Binding-site contacts:
Ligand atom N contacts residue MN1 of chain 1.C at 3.8 Å.
Ligand atom CA contacts residue OH1 of chain 1.E at 3.0 Å.
Ligand atom O contacts residue HIS250 of chain 1.A at 4.5 Å.
Ligand atom N contacts residue PRO1 of chain 1.G at 3.7 Å.
Ligand atom N contacts residue ILE239 of chain 1.A at 4.1 Å.
Ligand atom C contacts residue GLU407 of chain 1.A at 4.3 Å.
Ligand atom C contacts residue ASP282 of chain 1.A at 4.3 Å.
Ligand atom CA contacts residue ILE239 of chain 1.A at 3.7 Å (hydrophobic).
Ligand atom O contacts residue MN1 of chain 1.D at 3.8 Å.
Ligand atom N contacts residue OH1 of chain 1.E at 3.2 Å (h-bond).
Ligand atom O contacts residue ASP282 of chain 1.A at 3.8 Å.
Ligand atom CA contacts residue PRO1 of chain 1.G at 2.5 Å (hydrophobic).
Ligand atom CA contacts residue MN1 of chain 1.D at 2.9 Å.
Ligand atom C contacts residue OH1 of chain 1.E at 2.7 Å.
Ligand atom C contacts residue HIS250 of chain 1.A at 3.8 Å.
Ligand atom CA contacts residue ASP271 of chain 1.A at 3.4 Å.
Ligand atom O contacts residue GLU407 of chain 1.A at 4.0 Å.
Ligand atom C contacts residue ASP271 of chain 1.A at 4.2 Å.
Ligand atom N contacts residue MN1 of chain 1.D at 2.5 Å.
Ligand atom CA contacts residue HIS250 of chain 1.A at 3.9 Å.
Ligand atom C contacts residue PRO1 of chain 1.G at 1.3 Å (hydrophobic).
Ligand atom N contacts residue ASP282 of chain 1.A at 3.3 Å (salt-bridge).
Ligand atom O contacts residue HIS365 of chain 1.A at 3.5 Å (h-bond).
Ligand atom C contacts residue MN1 of chain 1.D at 3.5 Å.
Ligand atom CA contacts residue MN1 of chain 1.C at 3.9 Å.
Ligand atom O contacts residue MN1 of chain 1.C at 2.5 Å.
Ligand atom O contacts residue HIS372 of chain 1.A at 2.7 Å (h-bond).
Ligand atom O contacts residue PRO1 of chain 1.G at 2.2 Å (h-bond).
Ligand atom O contacts residue OH1 of chain 1.E at 3.1 Å (h-bond).
Ligand atom CA contacts residue ASP282 of chain 1.A at 4.3 Å.
Ligand atom C contacts residue MN1 of chain 1.C at 3.1 Å.
Ligand atom C contacts residue HIS372 of chain 1.A at 3.6 Å.
Ligand atom N contacts residue ASP271 of chain 1.A at 3.8 Å.
Ligand atom N contacts residue TYR236 of chain 1.A at 3.6 Å.

Sequence of chain 1.A:
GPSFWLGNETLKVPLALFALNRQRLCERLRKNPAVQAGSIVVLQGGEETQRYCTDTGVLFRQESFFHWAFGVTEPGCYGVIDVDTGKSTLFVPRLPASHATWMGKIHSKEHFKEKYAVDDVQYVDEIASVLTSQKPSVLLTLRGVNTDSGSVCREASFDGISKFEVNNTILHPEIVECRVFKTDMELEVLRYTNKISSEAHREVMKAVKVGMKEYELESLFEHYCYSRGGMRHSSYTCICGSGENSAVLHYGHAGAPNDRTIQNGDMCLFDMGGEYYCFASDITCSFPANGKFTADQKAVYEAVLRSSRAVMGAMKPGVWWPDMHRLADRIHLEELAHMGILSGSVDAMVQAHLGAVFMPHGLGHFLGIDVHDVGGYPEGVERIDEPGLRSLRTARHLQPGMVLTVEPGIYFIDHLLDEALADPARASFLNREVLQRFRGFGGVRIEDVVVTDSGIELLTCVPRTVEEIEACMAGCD

The small molecule below binds the protein below.
Small molecule (SMILES): NCC(=O)O